This protein binds this small molecule.
Small molecule (SMILES): CC(=O)N[C@H]1[C@H](O[C@H]2[C@H](O)[C@@H](NC(C)=O)CO[C@@H]2CO)O[C@H](CO)[C@@H](O)[C@@H]1O

Sequence of chain 1.A:
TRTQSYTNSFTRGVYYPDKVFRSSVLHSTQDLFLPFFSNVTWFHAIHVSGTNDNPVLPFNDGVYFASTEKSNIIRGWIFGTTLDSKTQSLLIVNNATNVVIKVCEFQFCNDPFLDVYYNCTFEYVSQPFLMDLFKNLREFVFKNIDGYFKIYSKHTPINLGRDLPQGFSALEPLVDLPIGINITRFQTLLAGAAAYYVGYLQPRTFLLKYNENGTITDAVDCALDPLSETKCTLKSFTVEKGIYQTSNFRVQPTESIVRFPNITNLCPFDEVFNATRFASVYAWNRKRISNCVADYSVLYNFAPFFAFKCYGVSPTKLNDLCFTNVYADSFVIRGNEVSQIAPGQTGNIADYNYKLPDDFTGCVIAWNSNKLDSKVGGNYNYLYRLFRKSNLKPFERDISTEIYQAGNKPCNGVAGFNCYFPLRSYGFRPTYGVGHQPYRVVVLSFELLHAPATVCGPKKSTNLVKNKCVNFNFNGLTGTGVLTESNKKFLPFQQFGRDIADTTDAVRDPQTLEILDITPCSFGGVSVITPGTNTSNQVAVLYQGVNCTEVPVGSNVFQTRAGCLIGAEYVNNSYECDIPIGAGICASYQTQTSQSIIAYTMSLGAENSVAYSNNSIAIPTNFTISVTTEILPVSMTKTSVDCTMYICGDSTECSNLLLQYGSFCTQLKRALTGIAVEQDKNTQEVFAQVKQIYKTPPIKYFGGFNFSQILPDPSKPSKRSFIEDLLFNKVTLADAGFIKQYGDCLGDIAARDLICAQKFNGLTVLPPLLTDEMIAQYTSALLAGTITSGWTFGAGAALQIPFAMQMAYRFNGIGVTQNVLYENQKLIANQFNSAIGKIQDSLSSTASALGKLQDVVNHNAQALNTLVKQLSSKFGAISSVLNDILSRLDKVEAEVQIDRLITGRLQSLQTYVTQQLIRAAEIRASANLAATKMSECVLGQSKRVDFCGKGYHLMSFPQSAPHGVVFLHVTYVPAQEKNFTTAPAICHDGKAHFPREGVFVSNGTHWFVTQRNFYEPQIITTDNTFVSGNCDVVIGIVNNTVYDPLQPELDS

Binding-site contacts:
Ligand atom C5 contacts residue ASN1095 of chain 1.A at 3.7 Å.
Ligand atom O7 contacts residue HIS1098 of chain 1.A at 3.2 Å.
Ligand atom O5 contacts residue PHE1100 of chain 1.A at 3.6 Å.
Ligand atom O7 contacts residue ASN1095 of chain 1.A at 3.4 Å (h-bond).
Ligand atom O7 contacts residue THR1097 of chain 1.A at 3.9 Å.
Ligand atom C1 contacts residue PHE1100 of chain 1.A at 4.1 Å (hydrophobic).
Ligand atom C1 contacts residue ASN1095 of chain 1.A at 1.4 Å.
Ligand atom C8 contacts residue HIS1098 of chain 1.A at 4.1 Å.
Ligand atom N2 contacts residue HIS1098 of chain 1.A at 4.5 Å.
Ligand atom C4 contacts residue HIS1098 of chain 1.A at 4.1 Å.
Ligand atom C7 contacts residue HIS1098 of chain 1.A at 4.0 Å.
Ligand atom C2 contacts residue ASN1095 of chain 1.A at 2.5 Å.
Ligand atom C5 contacts residue PHE1100 of chain 1.A at 3.7 Å (hydrophobic).
Ligand atom N2 contacts residue ASN1095 of chain 1.A at 2.9 Å (h-bond).
Ligand atom O4 contacts residue HIS1098 of chain 1.A at 3.9 Å.
Ligand atom C7 contacts residue ASN1095 of chain 1.A at 3.5 Å.
Ligand atom C2 contacts residue THR1097 of chain 1.A at 3.8 Å.
Ligand atom O5 contacts residue ASN1095 of chain 1.A at 2.4 Å (h-bond).
Ligand atom C3 contacts residue ASN1095 of chain 1.A at 3.8 Å.
Ligand atom C1 contacts residue HIS1098 of chain 1.A at 4.0 Å.
Ligand atom C2 contacts residue HIS1098 of chain 1.A at 4.2 Å.
Ligand atom O3 contacts residue THR1097 of chain 1.A at 4.5 Å.
Ligand atom C1 contacts residue THR1097 of chain 1.A at 4.0 Å.
Ligand atom C5 contacts residue HIS1098 of chain 1.A at 3.9 Å.
Ligand atom C3 contacts residue THR1097 of chain 1.A at 3.9 Å.
Ligand atom C3 contacts residue HIS1098 of chain 1.A at 3.6 Å.
Ligand atom C8 contacts residue ASN1095 of chain 1.A at 3.6 Å.
Ligand atom C4 contacts residue ASN1095 of chain 1.A at 4.2 Å.
Ligand atom N2 contacts residue THR1097 of chain 1.A at 3.1 Å (h-bond).
Ligand atom C6 contacts residue PHE1100 of chain 1.A at 3.6 Å (hydrophobic).
Ligand atom C7 contacts residue THR1097 of chain 1.A at 4.1 Å.
Ligand atom O5 contacts residue HIS1098 of chain 1.A at 4.4 Å.